A protein and the small-molecule ligand that binds it are described below.
Small molecule (SMILES): CC(=O)N[C@H]1[C@H](O[C@H]2[C@H](O)[C@@H](NC(C)=O)CO[C@@H]2CO)O[C@H](CO)[C@@H](O)[C@@H]1O

Sequence of chain 1.C:
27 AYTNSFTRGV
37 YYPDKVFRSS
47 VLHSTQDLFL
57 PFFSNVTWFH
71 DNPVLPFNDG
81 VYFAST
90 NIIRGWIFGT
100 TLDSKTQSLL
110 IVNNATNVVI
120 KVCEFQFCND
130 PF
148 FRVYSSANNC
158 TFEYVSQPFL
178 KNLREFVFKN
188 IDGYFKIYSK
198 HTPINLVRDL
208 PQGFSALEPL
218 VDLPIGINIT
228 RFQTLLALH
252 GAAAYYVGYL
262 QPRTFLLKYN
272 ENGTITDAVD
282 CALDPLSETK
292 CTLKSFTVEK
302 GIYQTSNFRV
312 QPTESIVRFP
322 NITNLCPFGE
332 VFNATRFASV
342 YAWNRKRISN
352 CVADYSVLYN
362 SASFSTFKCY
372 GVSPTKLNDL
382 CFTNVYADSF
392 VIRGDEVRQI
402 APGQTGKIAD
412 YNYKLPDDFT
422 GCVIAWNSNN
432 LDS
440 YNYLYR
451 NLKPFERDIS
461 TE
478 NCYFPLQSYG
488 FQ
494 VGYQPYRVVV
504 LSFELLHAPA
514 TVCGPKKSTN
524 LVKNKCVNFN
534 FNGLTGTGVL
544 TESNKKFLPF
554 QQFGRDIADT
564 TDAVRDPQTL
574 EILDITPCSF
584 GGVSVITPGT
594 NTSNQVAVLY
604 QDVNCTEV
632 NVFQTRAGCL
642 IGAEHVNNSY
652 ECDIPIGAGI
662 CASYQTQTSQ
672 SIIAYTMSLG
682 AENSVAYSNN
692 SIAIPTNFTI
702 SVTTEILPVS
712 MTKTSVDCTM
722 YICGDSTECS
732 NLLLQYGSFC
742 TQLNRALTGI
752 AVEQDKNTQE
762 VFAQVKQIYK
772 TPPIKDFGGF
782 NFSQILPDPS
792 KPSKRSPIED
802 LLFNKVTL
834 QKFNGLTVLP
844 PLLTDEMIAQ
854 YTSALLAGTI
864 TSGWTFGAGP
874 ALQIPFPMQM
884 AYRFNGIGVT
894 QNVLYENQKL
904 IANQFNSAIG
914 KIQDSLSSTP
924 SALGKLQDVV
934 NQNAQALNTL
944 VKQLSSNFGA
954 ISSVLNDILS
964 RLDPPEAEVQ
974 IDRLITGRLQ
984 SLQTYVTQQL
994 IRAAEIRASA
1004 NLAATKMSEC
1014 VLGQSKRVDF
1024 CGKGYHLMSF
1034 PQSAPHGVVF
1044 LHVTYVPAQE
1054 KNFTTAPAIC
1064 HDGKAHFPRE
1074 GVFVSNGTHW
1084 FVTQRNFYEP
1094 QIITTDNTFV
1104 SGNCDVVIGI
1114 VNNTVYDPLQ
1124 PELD

Binding-site contacts:
Ligand atom N2 contacts residue ASN782 of chain 1.C at 2.9 Å (h-bond).
Ligand atom O7 contacts residue ASN782 of chain 1.C at 2.9 Å (h-bond).
Ligand atom C3 contacts residue ASN782 of chain 1.C at 3.8 Å.
Ligand atom O5 contacts residue SER784 of chain 1.C at 3.7 Å.
Ligand atom C5 contacts residue ASN782 of chain 1.C at 3.6 Å.
Ligand atom C7 contacts residue ASN782 of chain 1.C at 3.1 Å.
Ligand atom C2 contacts residue ASN782 of chain 1.C at 2.5 Å.
Ligand atom O6 contacts residue ASN782 of chain 1.C at 4.5 Å.
Ligand atom C1 contacts residue SER784 of chain 1.C at 3.4 Å.
Ligand atom C1 contacts residue ASN782 of chain 1.C at 1.5 Å.
Ligand atom O5 contacts residue ASN782 of chain 1.C at 2.3 Å (h-bond).
Ligand atom C2 contacts residue SER784 of chain 1.C at 4.5 Å.
Ligand atom C5 contacts residue SER784 of chain 1.C at 3.9 Å.
Ligand atom C4 contacts residue ASN782 of chain 1.C at 4.3 Å.
Ligand atom C8 contacts residue ASN782 of chain 1.C at 4.3 Å.